The small molecule below binds the protein below.
Small molecule (SMILES): Nc1nc2c(ncn2[C@@H]2O[C@H](CO[P](=O)(O)O[P](=O)(O)NP(=O)(O)O)[C@@H](O)[C@H]2O)c(=O)[nH]1

Sequence of chain 1.A:
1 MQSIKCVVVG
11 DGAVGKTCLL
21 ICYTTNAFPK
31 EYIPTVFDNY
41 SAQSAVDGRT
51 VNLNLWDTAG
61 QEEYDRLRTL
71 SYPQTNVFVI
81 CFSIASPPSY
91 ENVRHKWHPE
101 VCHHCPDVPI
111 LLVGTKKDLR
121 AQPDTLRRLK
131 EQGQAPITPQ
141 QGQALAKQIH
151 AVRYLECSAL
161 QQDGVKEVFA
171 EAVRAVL

Binding-site contacts:
Ligand atom O1A contacts residue GLY15 of chain 1.A at 3.2 Å.
Ligand atom PG contacts residue MG1 of chain 1.D at 3.0 Å.
Ligand atom C5' contacts residue ALA13 of chain 1.A at 3.2 Å (hydrophobic).
Ligand atom O3G contacts residue TYR32 of chain 1.A at 2.9 Å (h-bond).
Ligand atom O2B contacts residue LYS16 of chain 1.A at 3.4 Å (salt-bridge).
Ligand atom N3B contacts residue MG1 of chain 1.D at 3.2 Å.
Ligand atom O2G contacts residue LYS16 of chain 1.A at 2.7 Å (salt-bridge).
Ligand atom O6 contacts residue ALA159 of chain 1.A at 3.1 Å (h-bond).
Ligand atom O1B contacts residue VAL14 of chain 1.A at 3.3 Å (h-bond).
Ligand atom O6 contacts residue ASP118 of chain 1.A at 3.5 Å (salt-bridge).
Ligand atom PB contacts residue LYS16 of chain 1.A at 3.5 Å.
Ligand atom O1B contacts residue LYS16 of chain 1.A at 2.9 Å (salt-bridge).
Ligand atom C8 contacts residue CYS18 of chain 1.A at 3.5 Å (hydrophobic).
Ligand atom N9 contacts residue LYS116 of chain 1.A at 3.3 Å.
Ligand atom O2G contacts residue GLY12 of chain 1.A at 3.5 Å.
Ligand atom C4 contacts residue LYS116 of chain 1.A at 3.4 Å.
Ligand atom O4' contacts residue LYS116 of chain 1.A at 2.8 Å (salt-bridge).
Ligand atom O2' contacts residue PHE28 of chain 1.A at 3.4 Å.
Ligand atom PB contacts residue MG1 of chain 1.D at 3.0 Å.
Ligand atom O1B contacts residue GLY15 of chain 1.A at 3.1 Å (h-bond).
Ligand atom PA contacts residue GLY15 of chain 1.A at 3.6 Å.
Ligand atom O1G contacts residue THR35 of chain 1.A at 3.0 Å.
Ligand atom O1A contacts residue THR17 of chain 1.A at 3.2 Å (h-bond).
Ligand atom O3G contacts residue THR35 of chain 1.A at 3.5 Å (h-bond).
Ligand atom N3B contacts residue ALA13 of chain 1.A at 3.0 Å (h-bond).
Ligand atom N2 contacts residue ASP118 of chain 1.A at 3.3 Å (salt-bridge).
Ligand atom O2B contacts residue THR17 of chain 1.A at 2.8 Å (h-bond).
Ligand atom O3A contacts residue GLY15 of chain 1.A at 3.0 Å (h-bond).
Ligand atom O2G contacts residue GLY60 of chain 1.A at 2.8 Å (h-bond).
Ligand atom N1 contacts residue ASP118 of chain 1.A at 3.1 Å (salt-bridge).
Ligand atom O3A contacts residue ALA13 of chain 1.A at 3.5 Å.
Ligand atom C1' contacts residue LYS116 of chain 1.A at 3.5 Å.
Ligand atom O6 contacts residue LEU160 of chain 1.A at 3.1 Å (h-bond).
Ligand atom O2B contacts residue MG1 of chain 1.D at 1.9 Å.
Ligand atom O1B contacts residue ALA13 of chain 1.A at 3.5 Å (h-bond).
Ligand atom N1 contacts residue LEU160 of chain 1.A at 3.5 Å.
Ligand atom O1A contacts residue CYS18 of chain 1.A at 2.8 Å (h-bond).
Ligand atom O1G contacts residue MG1 of chain 1.D at 1.9 Å.
Ligand atom O3G contacts residue PRO34 of chain 1.A at 3.3 Å.
Ligand atom N3B contacts residue TYR32 of chain 1.A at 3.5 Å.